Sequence of chain 46.C:
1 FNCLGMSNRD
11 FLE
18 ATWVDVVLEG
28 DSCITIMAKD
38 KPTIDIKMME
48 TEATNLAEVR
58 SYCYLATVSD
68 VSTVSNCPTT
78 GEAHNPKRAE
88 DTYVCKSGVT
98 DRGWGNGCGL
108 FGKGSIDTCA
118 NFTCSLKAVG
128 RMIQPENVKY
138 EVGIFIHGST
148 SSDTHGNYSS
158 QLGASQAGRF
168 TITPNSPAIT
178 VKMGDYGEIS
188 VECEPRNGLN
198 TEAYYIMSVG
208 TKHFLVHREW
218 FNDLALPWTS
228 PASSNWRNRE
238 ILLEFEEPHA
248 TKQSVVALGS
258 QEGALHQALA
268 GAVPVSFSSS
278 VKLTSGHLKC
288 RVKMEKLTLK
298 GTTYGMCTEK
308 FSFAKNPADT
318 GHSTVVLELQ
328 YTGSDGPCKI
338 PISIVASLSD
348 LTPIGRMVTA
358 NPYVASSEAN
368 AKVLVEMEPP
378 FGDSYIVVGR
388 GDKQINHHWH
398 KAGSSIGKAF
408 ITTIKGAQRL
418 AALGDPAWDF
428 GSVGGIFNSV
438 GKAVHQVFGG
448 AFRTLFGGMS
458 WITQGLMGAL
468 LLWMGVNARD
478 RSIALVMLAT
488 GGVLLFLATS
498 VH

This protein binds this small molecule.
Small molecule (SMILES): CC(=O)N[C@@H]1[C@@H](O)[C@H](O)[C@@H](CO)O[C@H]1O

Binding-site contacts:
Ligand atom O6 contacts residue THR120 of chain 46.C at 3.1 Å (h-bond).
Ligand atom C7 contacts residue ASN118 of chain 46.C at 3.6 Å.
Ligand atom C8 contacts residue TYR90 of chain 46.C at 3.9 Å (hydrophobic).
Ligand atom O6 contacts residue THR89 of chain 46.C at 3.5 Å.
Ligand atom C3 contacts residue ASN118 of chain 46.C at 3.8 Å.
Ligand atom O5 contacts residue THR89 of chain 46.C at 3.8 Å.
Ligand atom C5 contacts residue THR89 of chain 46.C at 4.1 Å.
Ligand atom N2 contacts residue TYR90 of chain 46.C at 4.5 Å.
Ligand atom C4 contacts residue ASN118 of chain 46.C at 4.2 Å.
Ligand atom N2 contacts residue ASN118 of chain 46.C at 2.9 Å (h-bond).
Ligand atom C2 contacts residue ASN118 of chain 46.C at 2.4 Å.
Ligand atom C6 contacts residue THR89 of chain 46.C at 4.2 Å.
Ligand atom C1 contacts residue ASN118 of chain 46.C at 1.4 Å.
Ligand atom O6 contacts residue PHE119 of chain 46.C at 2.8 Å (h-bond).
Ligand atom C1 contacts residue THR89 of chain 46.C at 3.9 Å.
Ligand atom C5 contacts residue THR120 of chain 46.C at 4.0 Å.
Ligand atom O5 contacts residue PHE119 of chain 46.C at 4.2 Å.
Ligand atom C2 contacts residue SER66 of chain 46.C at 4.4 Å.
Ligand atom O7 contacts residue TYR90 of chain 46.C at 3.7 Å.
Ligand atom O6 contacts residue ASN118 of chain 46.C at 4.1 Å.
Ligand atom C6 contacts residue THR120 of chain 46.C at 3.4 Å.
Ligand atom C6 contacts residue PHE119 of chain 46.C at 4.1 Å (hydrophobic).
Ligand atom C1 contacts residue SER66 of chain 46.C at 4.2 Å.
Ligand atom O7 contacts residue ASN118 of chain 46.C at 4.5 Å.
Ligand atom C7 contacts residue TYR90 of chain 46.C at 3.8 Å (hydrophobic).
Ligand atom O5 contacts residue ASN118 of chain 46.C at 2.4 Å (h-bond).
Ligand atom O5 contacts residue THR120 of chain 46.C at 3.4 Å (h-bond).
Ligand atom C8 contacts residue ASN118 of chain 46.C at 3.9 Å.
Ligand atom C5 contacts residue ASN118 of chain 46.C at 3.7 Å.